Binding-site contacts:
Ligand atom C4 contacts residue ASN191 of chain 1.B at 4.3 Å.
Ligand atom O6 contacts residue THR193 of chain 1.B at 3.7 Å.
Ligand atom O5 contacts residue THR193 of chain 1.B at 3.6 Å (h-bond).
Ligand atom C2 contacts residue ILE156 of chain 1.B at 4.4 Å (hydrophobic).
Ligand atom O7 contacts residue ASN191 of chain 1.B at 3.5 Å (h-bond).
Ligand atom C8 contacts residue GLN189 of chain 1.B at 4.4 Å.
Ligand atom N2 contacts residue ASN191 of chain 1.B at 2.9 Å (h-bond).
Ligand atom C2 contacts residue ASN191 of chain 1.B at 2.5 Å.
Ligand atom C5 contacts residue THR193 of chain 1.B at 3.6 Å.
Ligand atom C8 contacts residue GLU194 of chain 1.B at 4.3 Å.
Ligand atom C1 contacts residue THR193 of chain 1.B at 3.3 Å.
Ligand atom C7 contacts residue ILE156 of chain 1.B at 4.0 Å (hydrophobic).
Ligand atom C2 contacts residue THR193 of chain 1.B at 4.5 Å.
Ligand atom O6 contacts residue GLU194 of chain 1.B at 2.7 Å (salt-bridge).
Ligand atom C8 contacts residue THR150 of chain 1.B at 3.9 Å.
Ligand atom N2 contacts residue ILE156 of chain 1.B at 3.6 Å.
Ligand atom C7 contacts residue ASN191 of chain 1.B at 3.4 Å.
Ligand atom C1 contacts residue ILE156 of chain 1.B at 4.0 Å (hydrophobic).
Ligand atom C3 contacts residue ASN191 of chain 1.B at 3.8 Å.
Ligand atom C1 contacts residue ASN191 of chain 1.B at 1.4 Å.
Ligand atom C6 contacts residue GLU194 of chain 1.B at 3.9 Å.
Ligand atom C8 contacts residue THR193 of chain 1.B at 3.6 Å.
Ligand atom C6 contacts residue THR193 of chain 1.B at 4.5 Å.
Ligand atom C5 contacts residue ASN191 of chain 1.B at 3.7 Å.
Ligand atom O5 contacts residue ASN191 of chain 1.B at 2.4 Å (h-bond).
Ligand atom O7 contacts residue GLN189 of chain 1.B at 4.4 Å.
Ligand atom C8 contacts residue ILE156 of chain 1.B at 3.9 Å (hydrophobic).
Ligand atom O7 contacts residue LYS229 of chain 1.B at 4.4 Å.

Sequence of chain 1.B:
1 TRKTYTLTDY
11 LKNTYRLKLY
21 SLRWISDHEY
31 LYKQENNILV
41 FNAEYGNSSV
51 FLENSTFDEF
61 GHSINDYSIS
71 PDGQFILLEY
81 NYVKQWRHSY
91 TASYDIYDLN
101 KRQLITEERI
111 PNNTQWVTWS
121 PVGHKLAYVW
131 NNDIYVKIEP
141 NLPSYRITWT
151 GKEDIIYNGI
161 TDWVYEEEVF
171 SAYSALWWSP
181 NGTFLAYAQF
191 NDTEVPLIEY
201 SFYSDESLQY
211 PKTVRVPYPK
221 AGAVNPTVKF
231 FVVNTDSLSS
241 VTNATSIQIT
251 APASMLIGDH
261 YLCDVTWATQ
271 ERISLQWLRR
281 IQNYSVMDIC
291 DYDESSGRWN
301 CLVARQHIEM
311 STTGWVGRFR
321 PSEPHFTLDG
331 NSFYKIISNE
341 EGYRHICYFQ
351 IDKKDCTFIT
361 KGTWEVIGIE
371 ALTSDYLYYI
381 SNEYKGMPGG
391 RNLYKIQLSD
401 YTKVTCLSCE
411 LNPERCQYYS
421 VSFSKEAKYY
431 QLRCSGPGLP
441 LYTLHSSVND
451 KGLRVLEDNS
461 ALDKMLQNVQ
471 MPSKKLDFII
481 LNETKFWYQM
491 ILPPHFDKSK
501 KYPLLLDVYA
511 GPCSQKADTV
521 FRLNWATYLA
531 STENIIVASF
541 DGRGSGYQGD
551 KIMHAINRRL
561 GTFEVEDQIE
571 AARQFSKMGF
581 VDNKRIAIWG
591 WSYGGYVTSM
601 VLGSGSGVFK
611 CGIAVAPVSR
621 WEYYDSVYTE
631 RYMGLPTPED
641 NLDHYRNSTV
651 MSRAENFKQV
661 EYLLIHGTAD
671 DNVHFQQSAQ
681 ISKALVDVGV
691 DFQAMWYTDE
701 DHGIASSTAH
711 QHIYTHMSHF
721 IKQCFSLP

This protein binds this small molecule.
Small molecule (SMILES): CC(=O)N[C@H]1[C@H](O[C@H]2[C@H](O)[C@@H](NC(C)=O)CO[C@@H]2CO)O[C@H](CO)[C@@H](O)[C@@H]1O